The protein below binds the small molecule below.
Small molecule (SMILES): CC(=O)N[C@@H]1[C@@H](O)[C@H](O)[C@@H](CO)O[C@H]1O

Binding-site contacts:
Ligand atom C7 contacts residue ASN406 of chain 1.I at 3.2 Å.
Ligand atom C3 contacts residue ASN406 of chain 1.I at 3.9 Å.
Ligand atom C2 contacts residue ASN406 of chain 1.I at 2.5 Å.
Ligand atom C4 contacts residue ASN406 of chain 1.I at 4.2 Å.
Ligand atom N2 contacts residue ASN406 of chain 1.I at 3.0 Å (h-bond).
Ligand atom O5 contacts residue ASN406 of chain 1.I at 2.4 Å (h-bond).
Ligand atom C1 contacts residue ASN406 of chain 1.I at 1.6 Å.
Ligand atom C5 contacts residue ASN406 of chain 1.I at 3.7 Å.
Ligand atom O5 contacts residue PRO253 of chain 1.I at 4.3 Å.
Ligand atom O7 contacts residue ASN406 of chain 1.I at 2.9 Å (h-bond).

Sequence of chain 1.I:
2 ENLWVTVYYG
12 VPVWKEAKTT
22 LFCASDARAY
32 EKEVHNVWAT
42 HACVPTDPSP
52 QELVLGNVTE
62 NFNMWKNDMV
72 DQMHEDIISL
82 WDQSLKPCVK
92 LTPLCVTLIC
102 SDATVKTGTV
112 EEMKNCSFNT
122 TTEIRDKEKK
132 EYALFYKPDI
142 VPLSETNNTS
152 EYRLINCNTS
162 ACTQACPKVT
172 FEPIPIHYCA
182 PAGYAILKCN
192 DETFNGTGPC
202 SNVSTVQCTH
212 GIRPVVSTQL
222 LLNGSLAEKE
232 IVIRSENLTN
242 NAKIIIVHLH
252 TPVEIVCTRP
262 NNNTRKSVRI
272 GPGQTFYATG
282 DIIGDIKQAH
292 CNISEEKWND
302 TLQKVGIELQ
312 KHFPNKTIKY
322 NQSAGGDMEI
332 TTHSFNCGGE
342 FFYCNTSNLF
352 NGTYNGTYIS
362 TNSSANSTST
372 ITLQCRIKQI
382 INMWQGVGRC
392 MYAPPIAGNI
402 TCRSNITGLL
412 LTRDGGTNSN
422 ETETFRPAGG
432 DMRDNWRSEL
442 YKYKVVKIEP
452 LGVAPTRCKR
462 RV